Sequence of chain 1.B:
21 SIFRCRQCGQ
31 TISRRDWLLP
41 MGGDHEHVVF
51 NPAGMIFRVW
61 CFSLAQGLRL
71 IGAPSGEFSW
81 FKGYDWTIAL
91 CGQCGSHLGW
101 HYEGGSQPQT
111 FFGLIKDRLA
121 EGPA

The protein below binds the small molecule below.
Small molecule (SMILES): O=C1CCCN1

Binding-site contacts:
Ligand atom NAE contacts residue PHE78 of chain 1.B at 3.0 Å (h-bond).
Ligand atom CAD contacts residue TRP80 of chain 1.B at 3.5 Å (hydrophobic).
Ligand atom CAB contacts residue TRP80 of chain 1.B at 3.9 Å (hydrophobic).
Ligand atom CAF contacts residue TRP80 of chain 1.B at 3.2 Å (hydrophobic).
Ligand atom OAA contacts residue TYR102 of chain 1.B at 2.7 Å (h-bond).
Ligand atom CAC contacts residue TRP80 of chain 1.B at 4.0 Å (hydrophobic).
Ligand atom CAB contacts residue TRP86 of chain 1.B at 3.8 Å (hydrophobic).
Ligand atom CAF contacts residue SER79 of chain 1.B at 4.0 Å.
Ligand atom NAE contacts residue SER79 of chain 1.B at 3.9 Å.
Ligand atom NAE contacts residue TRP86 of chain 1.B at 3.8 Å.
Ligand atom OAA contacts residue TRP86 of chain 1.B at 3.8 Å.
Ligand atom CAF contacts residue TRP86 of chain 1.B at 3.6 Å (hydrophobic).
Ligand atom CAB contacts residue TRP100 of chain 1.B at 3.5 Å (hydrophobic).
Ligand atom CAD contacts residue TYR102 of chain 1.B at 3.5 Å (hydrophobic).
Ligand atom NAE contacts residue TRP80 of chain 1.B at 3.6 Å.
Ligand atom CAC contacts residue TRP86 of chain 1.B at 4.0 Å (hydrophobic).
Ligand atom OAA contacts residue SER79 of chain 1.B at 3.6 Å.
Ligand atom CAD contacts residue TRP86 of chain 1.B at 3.6 Å (hydrophobic).
Ligand atom CAD contacts residue TRP100 of chain 1.B at 3.5 Å (hydrophobic).
Ligand atom CAC contacts residue PHE78 of chain 1.B at 3.7 Å (hydrophobic).
Ligand atom OAA contacts residue PHE78 of chain 1.B at 4.1 Å.
Ligand atom CAF contacts residue PHE78 of chain 1.B at 3.9 Å (hydrophobic).
Ligand atom OAA contacts residue TRP80 of chain 1.B at 2.9 Å (h-bond).
Ligand atom CAF contacts residue TYR102 of chain 1.B at 3.4 Å (hydrophobic).